This small molecule binds to this protein.
Small molecule (SMILES): CC(=O)N[C@H]1[C@H](O[C@H]2[C@H](O)[C@@H](NC(C)=O)CO[C@@H]2CO[C@@H]2O[C@@H](C)[C@@H](O)[C@@H](O)[C@@H]2O)O[C@H](CO)[C@@H](O[C@@H]2O[C@H](CO)[C@@H](O)[C@H](O)[C@@H]2O)[C@@H]1O

Binding-site contacts:
Ligand atom O3 contacts residue NAG1 of chain 1.Q at 3.9 Å.
Ligand atom C8 contacts residue ASN32 of chain 1.C at 2.9 Å.
Ligand atom C7 contacts residue ASN32 of chain 1.C at 3.6 Å.
Ligand atom C8 contacts residue THR18 of chain 1.C at 3.8 Å.
Ligand atom C3 contacts residue ASN16 of chain 1.C at 4.0 Å.
Ligand atom O5 contacts residue ASN16 of chain 1.C at 2.4 Å (h-bond).
Ligand atom C4 contacts residue ASN16 of chain 1.C at 4.4 Å.
Ligand atom C7 contacts residue ASN16 of chain 1.C at 4.0 Å.
Ligand atom C2 contacts residue ASN16 of chain 1.C at 2.6 Å.
Ligand atom N2 contacts residue ASN32 of chain 1.C at 4.0 Å.
Ligand atom O4 contacts residue NAG1 of chain 1.Q at 4.2 Å.
Ligand atom O7 contacts residue NAG1 of chain 1.Q at 4.3 Å.
Ligand atom C8 contacts residue ALA33 of chain 1.C at 4.2 Å (hydrophobic).
Ligand atom O7 contacts residue ASN32 of chain 1.C at 4.4 Å.
Ligand atom C3 contacts residue NAG1 of chain 1.Q at 4.1 Å.
Ligand atom C5 contacts residue ASN16 of chain 1.C at 3.8 Å.
Ligand atom C1 contacts residue ASN16 of chain 1.C at 1.5 Å.
Ligand atom N2 contacts residue ASN16 of chain 1.C at 3.1 Å (h-bond).

Sequence of chain 1.C:
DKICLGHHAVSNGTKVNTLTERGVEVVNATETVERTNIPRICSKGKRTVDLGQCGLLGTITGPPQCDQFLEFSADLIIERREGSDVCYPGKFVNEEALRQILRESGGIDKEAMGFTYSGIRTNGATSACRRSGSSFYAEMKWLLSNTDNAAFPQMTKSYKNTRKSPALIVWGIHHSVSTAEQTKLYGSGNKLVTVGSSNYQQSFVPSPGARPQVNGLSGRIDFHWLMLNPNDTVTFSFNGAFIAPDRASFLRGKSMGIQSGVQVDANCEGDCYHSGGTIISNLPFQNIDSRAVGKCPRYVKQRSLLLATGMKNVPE